Sequence of chain 40.A:
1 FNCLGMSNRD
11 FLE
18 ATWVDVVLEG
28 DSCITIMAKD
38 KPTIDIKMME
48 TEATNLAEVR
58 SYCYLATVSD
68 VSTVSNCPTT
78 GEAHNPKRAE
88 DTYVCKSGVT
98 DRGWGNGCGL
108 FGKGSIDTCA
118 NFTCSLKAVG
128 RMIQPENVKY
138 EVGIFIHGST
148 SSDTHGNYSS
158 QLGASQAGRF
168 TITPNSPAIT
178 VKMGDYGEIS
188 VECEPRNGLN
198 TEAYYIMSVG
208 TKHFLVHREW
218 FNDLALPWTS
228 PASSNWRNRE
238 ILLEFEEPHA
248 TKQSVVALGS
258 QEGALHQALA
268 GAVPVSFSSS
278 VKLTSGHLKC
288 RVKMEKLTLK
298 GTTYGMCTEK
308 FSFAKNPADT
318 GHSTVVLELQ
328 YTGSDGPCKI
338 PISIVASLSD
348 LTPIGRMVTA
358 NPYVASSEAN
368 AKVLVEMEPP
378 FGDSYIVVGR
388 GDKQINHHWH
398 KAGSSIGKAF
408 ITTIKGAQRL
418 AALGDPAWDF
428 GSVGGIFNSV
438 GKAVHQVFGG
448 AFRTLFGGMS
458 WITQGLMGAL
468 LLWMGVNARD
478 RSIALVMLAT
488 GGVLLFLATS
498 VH

This small molecule binds to this protein.
Small molecule (SMILES): CC(=O)N[C@@H]1[C@@H](O)[C@H](O)[C@@H](CO)O[C@H]1O

Binding-site contacts:
Ligand atom O5 contacts residue SER156 of chain 40.A at 3.9 Å.
Ligand atom C8 contacts residue ASN154 of chain 40.A at 3.9 Å.
Ligand atom C1 contacts residue ASN154 of chain 40.A at 1.4 Å.
Ligand atom C3 contacts residue ASN154 of chain 40.A at 3.9 Å.
Ligand atom N2 contacts residue SER156 of chain 40.A at 4.2 Å.
Ligand atom C5 contacts residue SER156 of chain 40.A at 3.9 Å.
Ligand atom C7 contacts residue ASN154 of chain 40.A at 3.4 Å.
Ligand atom O7 contacts residue ASN154 of chain 40.A at 3.6 Å.
Ligand atom C4 contacts residue ASN154 of chain 40.A at 4.2 Å.
Ligand atom O5 contacts residue ASN154 of chain 40.A at 2.4 Å (h-bond).
Ligand atom C2 contacts residue ASN154 of chain 40.A at 2.5 Å.
Ligand atom C1 contacts residue SER156 of chain 40.A at 3.3 Å.
Ligand atom N2 contacts residue ASN154 of chain 40.A at 3.0 Å (h-bond).
Ligand atom C5 contacts residue ASN154 of chain 40.A at 3.6 Å.
Ligand atom C2 contacts residue SER156 of chain 40.A at 4.3 Å.